Binding-site contacts:
Ligand atom O5 contacts residue VAL141 of chain 1.A at 4.3 Å.
Ligand atom O5 contacts residue GLN172 of chain 1.A at 3.9 Å.
Ligand atom C4 contacts residue TYR119 of chain 1.A at 4.3 Å (hydrophobic).
Ligand atom N2 contacts residue THR176 of chain 1.A at 4.1 Å.
Ligand atom C1 contacts residue VAL141 of chain 1.A at 4.4 Å (hydrophobic).
Ligand atom C8 contacts residue ASP142 of chain 1.A at 3.8 Å.
Ligand atom O3 contacts residue LEU139 of chain 1.A at 3.9 Å.
Ligand atom O7 contacts residue LEU139 of chain 1.A at 3.8 Å.
Ligand atom O7 contacts residue VAL141 of chain 1.A at 3.5 Å.
Ligand atom O6 contacts residue VAL141 of chain 1.A at 4.3 Å.
Ligand atom O3 contacts residue TYR119 of chain 1.A at 4.3 Å.
Ligand atom C8 contacts residue GLN172 of chain 1.A at 3.6 Å.
Ligand atom O5 contacts residue TYR119 of chain 1.A at 3.9 Å.
Ligand atom C3 contacts residue VAL141 of chain 1.A at 4.2 Å (hydrophobic).
Ligand atom C1 contacts residue THR176 of chain 1.A at 3.9 Å.
Ligand atom C5 contacts residue ASN174 of chain 1.A at 3.7 Å.
Ligand atom C8 contacts residue THR176 of chain 1.A at 4.1 Å.
Ligand atom C4 contacts residue ASN174 of chain 1.A at 4.2 Å.
Ligand atom C8 contacts residue GLY115 of chain 1.A at 4.4 Å.
Ligand atom O6 contacts residue TYR119 of chain 1.A at 3.3 Å.
Ligand atom C6 contacts residue TYR119 of chain 1.A at 3.5 Å (hydrophobic).
Ligand atom C2 contacts residue ASN174 of chain 1.A at 2.5 Å.
Ligand atom O5 contacts residue ASN174 of chain 1.A at 2.4 Å (h-bond).
Ligand atom C3 contacts residue TYR119 of chain 1.A at 3.8 Å (hydrophobic).
Ligand atom O7 contacts residue THR178 of chain 1.A at 3.9 Å.
Ligand atom C2 contacts residue VAL141 of chain 1.A at 4.2 Å (hydrophobic).
Ligand atom C7 contacts residue ASN174 of chain 1.A at 3.3 Å.
Ligand atom C6 contacts residue GLN172 of chain 1.A at 3.6 Å.
Ligand atom C5 contacts residue GLN172 of chain 1.A at 3.8 Å.
Ligand atom C5 contacts residue TYR119 of chain 1.A at 4.4 Å (hydrophobic).
Ligand atom C1 contacts residue ASN174 of chain 1.A at 1.4 Å.
Ligand atom C3 contacts residue ASN174 of chain 1.A at 3.8 Å.
Ligand atom O3 contacts residue VAL141 of chain 1.A at 3.6 Å.
Ligand atom C1 contacts residue TYR119 of chain 1.A at 4.1 Å (hydrophobic).
Ligand atom C2 contacts residue TYR119 of chain 1.A at 3.9 Å (hydrophobic).
Ligand atom C1 contacts residue TYR119 of chain 1.A at 3.5 Å (hydrophobic).
Ligand atom N2 contacts residue ASP142 of chain 1.A at 4.0 Å.
Ligand atom O7 contacts residue ASN174 of chain 1.A at 3.4 Å (h-bond).
Ligand atom O4 contacts residue VAL141 of chain 1.A at 3.8 Å.
Ligand atom N2 contacts residue ASN174 of chain 1.A at 2.9 Å (h-bond).

The protein below binds the small molecule below.
Small molecule (SMILES): CC(=O)N[C@H]1[C@H](O[C@H]2[C@H](O)[C@@H](NC(C)=O)CO[C@@H]2CO)O[C@H](CO)[C@@H](O[C@@H]2O[C@H](CO[C@H]3O[C@H](CO)[C@@H](O)[C@H](O)[C@@H]3O)[C@@H](O)[C@H](O[C@H]3O[C@H](CO)[C@@H](O)[C@H](O)[C@@H]3O)[C@@H]2O)[C@@H]1O

Sequence of chain 1.A:
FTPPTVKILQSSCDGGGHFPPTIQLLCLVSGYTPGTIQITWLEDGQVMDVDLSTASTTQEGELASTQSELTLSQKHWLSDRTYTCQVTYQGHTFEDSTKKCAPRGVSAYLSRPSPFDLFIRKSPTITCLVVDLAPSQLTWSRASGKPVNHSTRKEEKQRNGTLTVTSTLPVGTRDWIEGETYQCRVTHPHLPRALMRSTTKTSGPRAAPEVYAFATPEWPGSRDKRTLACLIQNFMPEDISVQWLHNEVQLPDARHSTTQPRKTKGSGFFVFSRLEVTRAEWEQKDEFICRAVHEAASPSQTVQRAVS